Sequence of chain 24.O:
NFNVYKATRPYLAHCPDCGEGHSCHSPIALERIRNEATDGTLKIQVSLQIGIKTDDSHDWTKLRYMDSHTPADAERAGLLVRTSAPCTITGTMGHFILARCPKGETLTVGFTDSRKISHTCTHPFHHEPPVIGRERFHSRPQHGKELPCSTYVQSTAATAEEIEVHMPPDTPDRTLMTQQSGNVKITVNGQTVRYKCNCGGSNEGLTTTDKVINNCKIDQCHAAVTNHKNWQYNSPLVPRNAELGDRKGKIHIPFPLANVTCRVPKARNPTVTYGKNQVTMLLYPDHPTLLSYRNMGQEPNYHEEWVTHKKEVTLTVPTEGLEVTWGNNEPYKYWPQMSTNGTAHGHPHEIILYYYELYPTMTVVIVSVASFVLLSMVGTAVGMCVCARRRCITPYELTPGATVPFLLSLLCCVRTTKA

This small molecule binds to this protein.
Small molecule (SMILES): CC(=O)N[C@@H]1[C@@H](O)[C@H](O)[C@@H](CO)O[C@H]1O

Binding-site contacts:
Ligand atom C3 contacts residue LYS115 of chain 24.N at 4.3 Å.
Ligand atom C6 contacts residue LYS181 of chain 24.N at 3.4 Å.
Ligand atom C4 contacts residue ASN259 of chain 24.O at 4.2 Å.
Ligand atom C8 contacts residue THR116 of chain 24.N at 4.3 Å.
Ligand atom O6 contacts residue LYS181 of chain 24.N at 3.4 Å (salt-bridge).
Ligand atom C8 contacts residue LEU257 of chain 24.O at 4.1 Å (hydrophobic).
Ligand atom C4 contacts residue LYS181 of chain 24.N at 3.6 Å.
Ligand atom C8 contacts residue ALA258 of chain 24.O at 3.7 Å (hydrophobic).
Ligand atom O4 contacts residue LYS181 of chain 24.N at 2.7 Å (salt-bridge).
Ligand atom O3 contacts residue LYS115 of chain 24.N at 3.6 Å (salt-bridge).
Ligand atom O7 contacts residue ASN259 of chain 24.O at 3.2 Å (h-bond).
Ligand atom C7 contacts residue ASN259 of chain 24.O at 3.2 Å.
Ligand atom C8 contacts residue ASN259 of chain 24.O at 4.2 Å.
Ligand atom N2 contacts residue THR116 of chain 24.N at 4.1 Å.
Ligand atom C5 contacts residue ASN259 of chain 24.O at 3.6 Å.
Ligand atom C2 contacts residue ASN259 of chain 24.O at 2.4 Å.
Ligand atom O5 contacts residue ASN259 of chain 24.O at 2.3 Å (h-bond).
Ligand atom C1 contacts residue ASN259 of chain 24.O at 1.4 Å.
Ligand atom C3 contacts residue ASN259 of chain 24.O at 3.7 Å.
Ligand atom C5 contacts residue LYS181 of chain 24.N at 3.4 Å.
Ligand atom O4 contacts residue PHE118 of chain 24.N at 4.1 Å.
Ligand atom N2 contacts residue ASN259 of chain 24.O at 2.8 Å (h-bond).

Sequence of chain 24.N:
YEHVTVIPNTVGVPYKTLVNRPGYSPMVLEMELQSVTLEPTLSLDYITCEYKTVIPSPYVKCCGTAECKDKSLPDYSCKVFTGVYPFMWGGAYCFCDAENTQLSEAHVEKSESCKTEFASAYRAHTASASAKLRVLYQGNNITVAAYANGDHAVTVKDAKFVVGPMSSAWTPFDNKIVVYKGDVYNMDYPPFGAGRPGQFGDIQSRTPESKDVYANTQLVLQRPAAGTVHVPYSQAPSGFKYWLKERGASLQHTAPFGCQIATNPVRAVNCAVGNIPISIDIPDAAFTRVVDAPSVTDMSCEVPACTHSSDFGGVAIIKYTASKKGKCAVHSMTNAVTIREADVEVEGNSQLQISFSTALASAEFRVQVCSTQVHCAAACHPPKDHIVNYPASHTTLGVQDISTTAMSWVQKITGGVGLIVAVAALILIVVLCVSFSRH